Sequence of chain 1.G:
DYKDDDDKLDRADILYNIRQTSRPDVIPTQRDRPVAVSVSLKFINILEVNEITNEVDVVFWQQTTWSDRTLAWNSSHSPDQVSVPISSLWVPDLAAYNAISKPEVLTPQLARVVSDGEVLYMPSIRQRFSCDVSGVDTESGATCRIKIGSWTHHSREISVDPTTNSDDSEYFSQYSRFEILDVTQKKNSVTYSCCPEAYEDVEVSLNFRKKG

Binding-site contacts:
Ligand atom N05 contacts residue MET122 of chain 1.G at 3.9 Å.
Ligand atom C19 contacts residue THR64 of chain 1.G at 3.8 Å.
Ligand atom C14 contacts residue TYR193 of chain 1.F at 3.8 Å (hydrophobic).
Ligand atom N01 contacts residue MET122 of chain 1.G at 3.5 Å (h-bond).
Ligand atom N02 contacts residue MET122 of chain 1.G at 3.7 Å.
Ligand atom C17 contacts residue GLN63 of chain 1.G at 3.8 Å.
Ligand atom C20 contacts residue GLN63 of chain 1.G at 3.3 Å.
Ligand atom C01 contacts residue GLN63 of chain 1.G at 3.7 Å.
Ligand atom N03 contacts residue TYR172 of chain 1.G at 2.9 Å (h-bond).
Ligand atom C08 contacts residue MET122 of chain 1.G at 3.7 Å (hydrophobic).
Ligand atom N06 contacts residue TRP151 of chain 1.F at 3.1 Å (h-bond).
Ligand atom C16 contacts residue MET122 of chain 1.G at 3.7 Å (hydrophobic).
Ligand atom C09 contacts residue LEU120 of chain 1.G at 3.5 Å (hydrophobic).
Ligand atom N03 contacts residue CYS195 of chain 1.F at 3.6 Å (h-bond).
Ligand atom C19 contacts residue THR65 of chain 1.G at 3.5 Å.
Ligand atom C04 contacts residue CYS195 of chain 1.F at 3.7 Å (hydrophobic).
Ligand atom N06 contacts residue MET122 of chain 1.G at 3.6 Å.
Ligand atom C01 contacts residue MET122 of chain 1.G at 3.7 Å (hydrophobic).
Ligand atom C07 contacts residue TRP151 of chain 1.F at 3.3 Å (hydrophobic).
Ligand atom C04 contacts residue CYS196 of chain 1.F at 3.6 Å (hydrophobic).
Ligand atom N01 contacts residue GLN63 of chain 1.G at 2.9 Å (h-bond).
Ligand atom C04 contacts residue GLN63 of chain 1.G at 3.7 Å.
Ligand atom C13 contacts residue TYR200 of chain 1.F at 3.8 Å (hydrophobic).
Ligand atom C16 contacts residue TRP151 of chain 1.F at 3.1 Å (hydrophobic).
Ligand atom C05 contacts residue TYR200 of chain 1.F at 3.3 Å (hydrophobic).
Ligand atom C10 contacts residue ARG112 of chain 1.G at 3.7 Å.
Ligand atom N01 contacts residue CYS195 of chain 1.F at 3.5 Å (h-bond).
Ligand atom C04 contacts residue MET122 of chain 1.G at 3.7 Å (hydrophobic).
Ligand atom N05 contacts residue TRP151 of chain 1.F at 3.2 Å (h-bond).
Ligand atom C03 contacts residue MET122 of chain 1.G at 3.8 Å (hydrophobic).
Ligand atom N03 contacts residue TYR193 of chain 1.F at 3.6 Å.
Ligand atom C15 contacts residue TRP151 of chain 1.F at 3.6 Å (hydrophobic).
Ligand atom C01 contacts residue CYS196 of chain 1.F at 3.6 Å (hydrophobic).
Ligand atom C13 contacts residue TYR193 of chain 1.F at 3.7 Å (hydrophobic).
Ligand atom N03 contacts residue GLN63 of chain 1.G at 3.7 Å.
Ligand atom S01 contacts residue THR65 of chain 1.G at 3.5 Å.
Ligand atom C11 contacts residue TYR200 of chain 1.F at 3.4 Å (hydrophobic).
Ligand atom S01 contacts residue GLN63 of chain 1.G at 3.8 Å.
Ligand atom N01 contacts residue CYS196 of chain 1.F at 3.4 Å (h-bond).
Ligand atom C15 contacts residue TYR97 of chain 1.F at 3.9 Å (hydrophobic).

Sequence of chain 1.F:
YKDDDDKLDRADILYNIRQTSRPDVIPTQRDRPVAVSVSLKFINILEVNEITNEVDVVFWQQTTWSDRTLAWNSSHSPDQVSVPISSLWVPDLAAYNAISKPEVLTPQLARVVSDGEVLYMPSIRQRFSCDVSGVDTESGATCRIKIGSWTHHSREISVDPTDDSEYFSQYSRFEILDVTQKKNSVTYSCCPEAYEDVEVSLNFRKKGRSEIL

This small molecule binds to this protein.
Small molecule (SMILES): Nc1nc(-c2ccsc2)cc(N(Cc2ccccn2)Cc2ccccn2)n1